Sequence of chain 1.D:
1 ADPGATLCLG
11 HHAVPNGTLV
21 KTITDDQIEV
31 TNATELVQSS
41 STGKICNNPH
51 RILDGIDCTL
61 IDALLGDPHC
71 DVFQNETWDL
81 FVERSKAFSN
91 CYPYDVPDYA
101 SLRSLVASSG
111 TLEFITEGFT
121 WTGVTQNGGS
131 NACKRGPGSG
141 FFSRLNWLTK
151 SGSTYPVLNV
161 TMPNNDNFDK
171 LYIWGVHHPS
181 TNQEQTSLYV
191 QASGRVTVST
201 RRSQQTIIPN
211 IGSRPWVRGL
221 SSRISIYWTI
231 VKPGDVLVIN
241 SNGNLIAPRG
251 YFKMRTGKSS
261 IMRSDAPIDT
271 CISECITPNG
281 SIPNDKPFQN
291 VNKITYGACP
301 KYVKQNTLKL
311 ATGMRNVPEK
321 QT

Binding-site contacts:
Ligand atom O5 contacts residue PHE114 of chain 1.D at 4.2 Å.
Ligand atom C5 contacts residue PHE114 of chain 1.D at 4.2 Å (hydrophobic).
Ligand atom N2 contacts residue ASN75 of chain 1.D at 2.9 Å (h-bond).
Ligand atom C5 contacts residue ASN75 of chain 1.D at 3.7 Å.
Ligand atom C3 contacts residue ASN75 of chain 1.D at 3.8 Å.
Ligand atom C6 contacts residue PHE114 of chain 1.D at 3.3 Å (hydrophobic).
Ligand atom O6 contacts residue PHE114 of chain 1.D at 3.2 Å.
Ligand atom C1 contacts residue ASN75 of chain 1.D at 1.4 Å.
Ligand atom C4 contacts residue PHE114 of chain 1.D at 4.4 Å (hydrophobic).
Ligand atom O6 contacts residue ARG144 of chain 1.D at 4.2 Å.
Ligand atom O5 contacts residue ASN75 of chain 1.D at 2.4 Å (h-bond).
Ligand atom C7 contacts residue ASN75 of chain 1.D at 3.6 Å.
Ligand atom O7 contacts residue ASN75 of chain 1.D at 3.8 Å.
Ligand atom C8 contacts residue THR116 of chain 1.D at 4.3 Å.
Ligand atom C6 contacts residue ILE115 of chain 1.D at 4.0 Å (hydrophobic).
Ligand atom C4 contacts residue ASN75 of chain 1.D at 4.2 Å.
Ligand atom O6 contacts residue ILE115 of chain 1.D at 4.4 Å.
Ligand atom C2 contacts residue ASN75 of chain 1.D at 2.5 Å.

A small-molecule ligand and the protein it binds are described below.
Small molecule (SMILES): CC(=O)N[C@H]1[C@H](O[C@H]2[C@H](O)[C@@H](NC(C)=O)CO[C@@H]2CO)O[C@H](CO)[C@@H](O)[C@@H]1O